Binding-site contacts:
Ligand atom ND2 contacts residue TRP188 of chain 1.A at 3.6 Å.
Ligand atom C contacts residue PRO51 of chain 1.A at 4.0 Å (hydrophobic).
Ligand atom OD1 contacts residue GLY82 of chain 1.A at 3.1 Å.
Ligand atom OD1 contacts residue PRO51 of chain 1.A at 3.4 Å.
Ligand atom O contacts residue TRP188 of chain 1.A at 3.4 Å.
Ligand atom CG contacts residue VAL52 of chain 1.A at 3.0 Å (hydrophobic).
Ligand atom CG contacts residue TYR101 of chain 1.A at 3.2 Å (hydrophobic).
Ligand atom O contacts residue PRO51 of chain 1.A at 3.3 Å.
Ligand atom ND2 contacts residue GLY189 of chain 1.A at 2.8 Å (h-bond).
Ligand atom OD1 contacts residue ARG49 of chain 1.A at 2.7 Å (salt-bridge).
Ligand atom OD2 contacts residue TYR101 of chain 1.A at 3.2 Å (h-bond).
Ligand atom OD1 contacts residue GLY189 of chain 1.A at 3.1 Å.
Ligand atom CB contacts residue TRP188 of chain 1.A at 3.4 Å (hydrophobic).
Ligand atom O contacts residue GLY189 of chain 1.A at 2.8 Å (h-bond).
Ligand atom ND2 contacts residue VAL187 of chain 1.A at 3.0 Å (h-bond).
Ligand atom OD1 contacts residue TYR101 of chain 1.A at 2.6 Å (h-bond).
Ligand atom OD1 contacts residue VAL52 of chain 1.A at 3.1 Å (h-bond).
Ligand atom ND2 contacts residue THR83 of chain 1.A at 2.9 Å (h-bond).
Ligand atom CG contacts residue THR83 of chain 1.A at 3.6 Å.
Ligand atom ND2 contacts residue GLN190 of chain 1.A at 4.0 Å.
Ligand atom CB contacts residue VAL187 of chain 1.A at 3.3 Å (hydrophobic).
Ligand atom CB contacts residue VAL52 of chain 1.A at 3.5 Å (hydrophobic).
Ligand atom ND2 contacts residue TYR101 of chain 1.A at 3.0 Å (h-bond).
Ligand atom CG contacts residue GLY189 of chain 1.A at 3.8 Å.
Ligand atom CA contacts residue PRO51 of chain 1.A at 4.0 Å (hydrophobic).
Ligand atom C contacts residue TRP188 of chain 1.A at 3.5 Å (hydrophobic).
Ligand atom OD1 contacts residue TRP188 of chain 1.A at 3.9 Å.
Ligand atom O contacts residue TRP188 of chain 1.A at 3.7 Å.
Ligand atom O contacts residue VAL187 of chain 1.A at 3.6 Å.
Ligand atom CG contacts residue TRP188 of chain 1.A at 3.9 Å (hydrophobic).
Ligand atom OD1 contacts residue VAL187 of chain 1.A at 3.4 Å.
Ligand atom ND2 contacts residue ARG49 of chain 1.A at 3.8 Å.
Ligand atom CG contacts residue ARG49 of chain 1.A at 3.6 Å.
Ligand atom CB contacts residue ALA53 of chain 1.A at 3.6 Å (hydrophobic).
Ligand atom OD1 contacts residue ARG50 of chain 1.A at 4.0 Å.
Ligand atom CG contacts residue VAL187 of chain 1.A at 3.4 Å (hydrophobic).
Ligand atom CA contacts residue TRP188 of chain 1.A at 3.6 Å (hydrophobic).
Ligand atom CG contacts residue TYR101 of chain 1.A at 3.9 Å (hydrophobic).
Ligand atom ND2 contacts residue VAL52 of chain 1.A at 3.3 Å (h-bond).
Ligand atom OD1 contacts residue THR83 of chain 1.A at 2.9 Å (h-bond).

Sequence of chain 1.A:
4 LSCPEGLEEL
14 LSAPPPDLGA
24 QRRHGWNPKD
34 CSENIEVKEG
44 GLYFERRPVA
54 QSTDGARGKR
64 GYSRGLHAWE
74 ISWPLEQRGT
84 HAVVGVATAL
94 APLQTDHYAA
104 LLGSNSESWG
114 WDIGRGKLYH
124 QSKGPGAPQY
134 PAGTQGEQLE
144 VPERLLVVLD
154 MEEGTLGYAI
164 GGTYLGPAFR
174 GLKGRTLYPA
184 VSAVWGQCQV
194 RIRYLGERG

This protein binds this small molecule.
Small molecule (SMILES): CC[C@H](C)[C@@H]1NC(=O)[C@H](CC(=O)O)NC(=O)CNC(=O)[C@H](CCCN=C(N)N)NC(=O)[C@H](C(C)C)NC(=O)[C@H](CC(N)=O)NC(=O)[C@H](CC(N)=O)NC(=O)[C@H](CC(N)=O)NC1=O